Binding-site contacts:
Ligand atom CB contacts residue TYR165 of chain 2.A at 4.0 Å (hydrophobic).
Ligand atom C contacts residue THR258 of chain 2.A at 3.8 Å.
Ligand atom CA contacts residue LYS160 of chain 2.A at 3.6 Å.
Ligand atom CB contacts residue LYS160 of chain 2.A at 4.4 Å.
Ligand atom CD2 contacts residue TYR165 of chain 2.A at 3.5 Å (hydrophobic).
Ligand atom OXT contacts residue GLY257 of chain 2.A at 3.9 Å.
Ligand atom CG contacts residue ALA259 of chain 2.A at 4.4 Å (hydrophobic).
Ligand atom CD2 contacts residue GLY197 of chain 2.A at 3.5 Å.
Ligand atom CA contacts residue TYR165 of chain 2.A at 4.3 Å (hydrophobic).
Ligand atom O contacts residue THR258 of chain 2.A at 3.5 Å.
Ligand atom C contacts residue GLY39 of chain 2.A at 4.3 Å.
Ligand atom OXT contacts residue ALA259 of chain 2.A at 2.9 Å (h-bond).
Ligand atom CG contacts residue TYR165 of chain 2.A at 4.4 Å (hydrophobic).
Ligand atom CD1 contacts residue ARG98 of chain 2.A at 4.5 Å.
Ligand atom C contacts residue ALA259 of chain 2.A at 3.6 Å (hydrophobic).
Ligand atom C contacts residue TYR96 of chain 2.A at 3.8 Å (hydrophobic).
Ligand atom O contacts residue GLY39 of chain 2.A at 3.4 Å.
Ligand atom O contacts residue ALA259 of chain 2.A at 3.6 Å.
Ligand atom CA contacts residue TYR96 of chain 2.A at 4.2 Å (hydrophobic).
Ligand atom O contacts residue TYR96 of chain 2.A at 2.8 Å (h-bond).
Ligand atom CB contacts residue TYR96 of chain 2.A at 3.9 Å (hydrophobic).
Ligand atom CD1 contacts residue TYR130 of chain 2.A at 4.3 Å (hydrophobic).
Ligand atom C contacts residue PLP1 of chain 2.D at 4.0 Å.
Ligand atom OXT contacts residue PLP1 of chain 2.D at 3.5 Å (h-bond).
Ligand atom CB contacts residue PHE37 of chain 2.A at 4.2 Å (hydrophobic).
Ligand atom CA contacts residue PLP1 of chain 2.D at 3.4 Å.
Ligand atom OXT contacts residue THR258 of chain 2.A at 3.0 Å (h-bond).

Sequence of chain 2.A:
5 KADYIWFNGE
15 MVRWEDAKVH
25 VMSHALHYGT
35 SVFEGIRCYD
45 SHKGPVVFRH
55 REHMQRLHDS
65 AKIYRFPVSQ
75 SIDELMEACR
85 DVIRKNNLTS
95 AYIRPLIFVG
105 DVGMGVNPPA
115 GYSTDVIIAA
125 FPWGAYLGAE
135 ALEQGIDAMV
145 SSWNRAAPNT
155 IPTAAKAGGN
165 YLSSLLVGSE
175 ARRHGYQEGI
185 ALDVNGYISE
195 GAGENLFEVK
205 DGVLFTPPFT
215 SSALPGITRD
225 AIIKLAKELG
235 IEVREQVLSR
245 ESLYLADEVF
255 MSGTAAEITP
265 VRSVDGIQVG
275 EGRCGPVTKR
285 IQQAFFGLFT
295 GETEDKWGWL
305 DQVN

This small molecule binds to this protein.
Small molecule (SMILES): CC(C)CCC(=O)O